Binding-site contacts:
Ligand atom C8 contacts residue LYS27 of chain 1.B at 3.8 Å.
Ligand atom C7 contacts residue LYS30 of chain 1.B at 4.2 Å.
Ligand atom C7 contacts residue LYS5 of chain 1.B at 4.3 Å.
Ligand atom C1 contacts residue LYS30 of chain 1.B at 4.1 Å.
Ligand atom O7 contacts residue ASN31 of chain 1.B at 3.9 Å.
Ligand atom O3 contacts residue ASN31 of chain 1.B at 4.5 Å.
Ligand atom N2 contacts residue LYS30 of chain 1.B at 3.5 Å.
Ligand atom N2 contacts residue ASN31 of chain 1.B at 2.5 Å (h-bond).
Ligand atom C2 contacts residue ASN31 of chain 1.B at 2.1 Å.
Ligand atom C4 contacts residue ASN31 of chain 1.B at 4.0 Å.
Ligand atom C8 contacts residue LYS30 of chain 1.B at 3.5 Å.
Ligand atom C7 contacts residue ASN31 of chain 1.B at 3.4 Å.
Ligand atom C8 contacts residue ASN31 of chain 1.B at 4.4 Å.
Ligand atom C2 contacts residue LYS30 of chain 1.B at 4.4 Å.
Ligand atom C8 contacts residue LYS5 of chain 1.B at 4.2 Å.
Ligand atom C3 contacts residue ASN31 of chain 1.B at 3.5 Å.
Ligand atom C1 contacts residue ASN31 of chain 1.B at 1.4 Å.
Ligand atom C5 contacts residue ASN31 of chain 1.B at 3.6 Å.
Ligand atom O5 contacts residue ASN31 of chain 1.B at 2.4 Å (h-bond).
Ligand atom O7 contacts residue LYS5 of chain 1.B at 4.4 Å.

The protein below binds the small molecule below.
Small molecule (SMILES): CC(=O)N[C@@H]1[C@@H](O)[C@H](O)[C@@H](CO)O[C@H]1O

Sequence of chain 1.B:
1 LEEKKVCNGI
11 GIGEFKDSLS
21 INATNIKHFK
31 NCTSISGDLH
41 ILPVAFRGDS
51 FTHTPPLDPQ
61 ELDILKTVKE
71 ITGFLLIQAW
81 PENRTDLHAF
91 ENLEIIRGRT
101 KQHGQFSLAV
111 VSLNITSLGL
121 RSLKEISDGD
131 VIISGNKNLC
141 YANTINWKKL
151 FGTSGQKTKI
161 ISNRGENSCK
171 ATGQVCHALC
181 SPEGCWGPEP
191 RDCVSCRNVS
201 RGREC